A small-molecule ligand and the protein it binds are described below.
Small molecule (SMILES): CC(=O)N[C@@H]1[C@@H](O)[C@H](O)[C@@H](CO)O[C@H]1O

Sequence of chain 1.B:
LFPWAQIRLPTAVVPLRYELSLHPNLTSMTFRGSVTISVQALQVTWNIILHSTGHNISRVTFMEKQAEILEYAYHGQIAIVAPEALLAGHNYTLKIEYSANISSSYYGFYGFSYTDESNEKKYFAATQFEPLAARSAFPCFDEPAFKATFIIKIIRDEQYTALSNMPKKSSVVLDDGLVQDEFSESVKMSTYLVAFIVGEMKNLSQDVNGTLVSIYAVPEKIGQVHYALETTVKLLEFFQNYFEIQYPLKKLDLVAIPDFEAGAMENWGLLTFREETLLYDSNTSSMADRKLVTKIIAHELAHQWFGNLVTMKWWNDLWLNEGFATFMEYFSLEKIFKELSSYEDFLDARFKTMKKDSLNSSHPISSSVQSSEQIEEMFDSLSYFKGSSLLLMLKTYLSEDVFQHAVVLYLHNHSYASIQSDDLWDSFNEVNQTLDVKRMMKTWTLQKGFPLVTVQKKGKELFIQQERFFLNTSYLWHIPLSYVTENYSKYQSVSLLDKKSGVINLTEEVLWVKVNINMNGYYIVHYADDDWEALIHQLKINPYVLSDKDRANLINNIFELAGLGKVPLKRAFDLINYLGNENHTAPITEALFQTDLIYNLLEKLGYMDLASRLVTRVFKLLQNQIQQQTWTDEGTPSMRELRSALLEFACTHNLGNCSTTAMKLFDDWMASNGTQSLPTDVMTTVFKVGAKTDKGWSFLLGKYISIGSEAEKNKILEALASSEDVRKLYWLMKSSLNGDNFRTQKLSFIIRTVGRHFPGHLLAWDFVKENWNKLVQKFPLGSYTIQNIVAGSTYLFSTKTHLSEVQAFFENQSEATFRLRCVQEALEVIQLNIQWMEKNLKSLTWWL

Binding-site contacts:
Ligand atom C5 contacts residue ASN697 of chain 1.B at 3.6 Å.
Ligand atom C7 contacts residue ASN697 of chain 1.B at 4.1 Å.
Ligand atom C4 contacts residue ASN697 of chain 1.B at 4.2 Å.
Ligand atom C3 contacts residue ASN697 of chain 1.B at 3.8 Å.
Ligand atom N2 contacts residue LYS727 of chain 1.B at 4.3 Å.
Ligand atom O5 contacts residue ASN697 of chain 1.B at 2.3 Å (h-bond).
Ligand atom C7 contacts residue LYS727 of chain 1.B at 4.2 Å.
Ligand atom C2 contacts residue LYS727 of chain 1.B at 3.9 Å.
Ligand atom O7 contacts residue LYS727 of chain 1.B at 3.6 Å.
Ligand atom C1 contacts residue ASN697 of chain 1.B at 1.4 Å.
Ligand atom N2 contacts residue ASN697 of chain 1.B at 2.9 Å (h-bond).
Ligand atom C2 contacts residue ASN697 of chain 1.B at 2.5 Å.